This protein binds this small molecule.
Small molecule (SMILES): Nc1ccn([C@H]2C[C@H](O)[C@@H](COP(=O)(O)O)O2)c(=O)n1

Binding-site contacts:
Ligand atom C3' contacts residue TRP201 of chain 12.A at 4.1 Å (hydrophobic).
Ligand atom C2' contacts residue TRP201 of chain 12.A at 3.6 Å (hydrophobic).
Ligand atom O5' contacts residue TRP201 of chain 12.A at 3.6 Å.
Ligand atom C5' contacts residue TRP201 of chain 12.A at 3.5 Å (hydrophobic).
Ligand atom C2' contacts residue LYS682 of chain 12.A at 3.6 Å.
Ligand atom N4 contacts residue GLY198 of chain 12.A at 3.8 Å.
Ligand atom C2 contacts residue TRP201 of chain 12.A at 3.9 Å (hydrophobic).
Ligand atom O3' contacts residue LYS682 of chain 12.A at 3.1 Å (salt-bridge).
Ligand atom N3 contacts residue TRP201 of chain 12.A at 3.6 Å.
Ligand atom O2 contacts residue LEU197 of chain 12.A at 4.0 Å.
Ligand atom C1' contacts residue LYS682 of chain 12.A at 4.5 Å.
Ligand atom N4 contacts residue TRP201 of chain 12.A at 3.8 Å.
Ligand atom C4' contacts residue TRP201 of chain 12.A at 4.3 Å (hydrophobic).
Ligand atom C5 contacts residue TRP201 of chain 12.A at 3.4 Å (hydrophobic).
Ligand atom C3' contacts residue LYS682 of chain 12.A at 3.8 Å.
Ligand atom C1' contacts residue TRP201 of chain 12.A at 4.5 Å (hydrophobic).
Ligand atom C6 contacts residue TRP201 of chain 12.A at 3.5 Å (hydrophobic).
Ligand atom OP1 contacts residue PRO423 of chain 12.A at 3.6 Å.
Ligand atom O4' contacts residue TRP201 of chain 12.A at 4.5 Å.
Ligand atom O2 contacts residue LYS682 of chain 12.A at 4.2 Å.
Ligand atom O2 contacts residue TRP201 of chain 12.A at 4.3 Å.
Ligand atom C4 contacts residue TRP201 of chain 12.A at 3.3 Å (hydrophobic).
Ligand atom N1 contacts residue TRP201 of chain 12.A at 4.0 Å.
Ligand atom N4 contacts residue ASP199 of chain 12.A at 4.0 Å.

Sequence of chain 12.A:
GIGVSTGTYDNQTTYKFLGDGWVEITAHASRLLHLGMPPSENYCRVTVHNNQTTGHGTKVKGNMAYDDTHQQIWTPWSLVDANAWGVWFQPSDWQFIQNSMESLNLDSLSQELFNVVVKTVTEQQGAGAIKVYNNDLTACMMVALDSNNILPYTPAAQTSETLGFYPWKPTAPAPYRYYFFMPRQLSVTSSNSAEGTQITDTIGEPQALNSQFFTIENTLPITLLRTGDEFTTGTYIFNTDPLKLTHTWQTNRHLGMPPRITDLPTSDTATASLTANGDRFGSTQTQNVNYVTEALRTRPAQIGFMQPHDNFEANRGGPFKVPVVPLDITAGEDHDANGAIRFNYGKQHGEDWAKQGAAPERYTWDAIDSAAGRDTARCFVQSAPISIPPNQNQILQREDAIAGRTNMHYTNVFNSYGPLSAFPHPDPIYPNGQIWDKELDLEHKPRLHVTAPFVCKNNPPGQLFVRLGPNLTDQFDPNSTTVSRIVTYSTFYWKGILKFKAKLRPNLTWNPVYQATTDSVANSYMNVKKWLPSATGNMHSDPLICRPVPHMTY